Binding-site contacts:
Ligand atom O5 contacts residue THR193 of chain 1.B at 3.0 Å (h-bond).
Ligand atom O3 contacts residue ILE235 of chain 1.B at 3.8 Å.
Ligand atom C1 contacts residue ASN191 of chain 1.B at 1.4 Å.
Ligand atom C6 contacts residue THR192 of chain 1.B at 4.0 Å.
Ligand atom C6 contacts residue ASN191 of chain 1.B at 3.8 Å.
Ligand atom C6 contacts residue ILE195 of chain 1.B at 3.8 Å (hydrophobic).
Ligand atom C4 contacts residue THR193 of chain 1.B at 4.0 Å.
Ligand atom C8 contacts residue THR193 of chain 1.B at 4.4 Å.
Ligand atom C6 contacts residue THR193 of chain 1.B at 3.4 Å.
Ligand atom O4 contacts residue THR193 of chain 1.B at 4.3 Å.
Ligand atom C7 contacts residue ASN191 of chain 1.B at 3.5 Å.
Ligand atom C4 contacts residue ASN191 of chain 1.B at 4.1 Å.
Ligand atom C5 contacts residue ASN191 of chain 1.B at 3.6 Å.
Ligand atom C3 contacts residue ASN191 of chain 1.B at 3.7 Å.
Ligand atom N2 contacts residue ASN191 of chain 1.B at 2.8 Å (h-bond).
Ligand atom O5 contacts residue THR193 of chain 1.B at 4.1 Å.
Ligand atom C2 contacts residue THR193 of chain 1.B at 4.3 Å.
Ligand atom O5 contacts residue ASN191 of chain 1.B at 2.3 Å (h-bond).
Ligand atom O4 contacts residue ILE235 of chain 1.B at 3.1 Å (h-bond).
Ligand atom O7 contacts residue ASN191 of chain 1.B at 3.6 Å.
Ligand atom C6 contacts residue THR193 of chain 1.B at 4.0 Å.
Ligand atom C3 contacts residue THR193 of chain 1.B at 4.3 Å.
Ligand atom C6 contacts residue ILE235 of chain 1.B at 4.2 Å (hydrophobic).
Ligand atom C4 contacts residue ILE235 of chain 1.B at 4.0 Å (hydrophobic).
Ligand atom C1 contacts residue THR193 of chain 1.B at 3.2 Å.
Ligand atom C5 contacts residue ASN191 of chain 1.B at 4.0 Å.
Ligand atom C5 contacts residue THR193 of chain 1.B at 2.8 Å.
Ligand atom C5 contacts residue THR193 of chain 1.B at 4.3 Å.
Ligand atom C2 contacts residue ASN191 of chain 1.B at 2.3 Å.

The protein below binds the small molecule below.
Small molecule (SMILES): CC(=O)N[C@H]1[C@H](O[C@H]2[C@H](O[C@H]3O[C@@H](C)[C@@H](O)[C@@H](O)[C@@H]3O)[C@@H](NC(C)=O)CO[C@@H]2CO[C@@H]2O[C@@H](C)[C@@H](O)[C@@H](O)[C@@H]2O)O[C@H](CO)[C@@H](O)[C@@H]1O

Sequence of chain 1.B:
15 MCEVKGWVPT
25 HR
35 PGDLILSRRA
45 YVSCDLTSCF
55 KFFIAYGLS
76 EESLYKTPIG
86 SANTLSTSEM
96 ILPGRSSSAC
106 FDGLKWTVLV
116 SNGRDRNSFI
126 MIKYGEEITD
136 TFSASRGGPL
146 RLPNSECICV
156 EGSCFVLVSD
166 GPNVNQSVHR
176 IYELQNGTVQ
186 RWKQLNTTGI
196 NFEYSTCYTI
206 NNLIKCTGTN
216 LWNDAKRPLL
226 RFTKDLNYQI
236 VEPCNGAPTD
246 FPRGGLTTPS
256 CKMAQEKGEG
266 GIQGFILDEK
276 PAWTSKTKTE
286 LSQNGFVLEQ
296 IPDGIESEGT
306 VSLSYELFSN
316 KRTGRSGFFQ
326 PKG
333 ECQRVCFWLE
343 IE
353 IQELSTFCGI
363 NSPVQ